Binding-site contacts:
Ligand atom N2 contacts residue ASN85 of chain 1.A at 2.9 Å (h-bond).
Ligand atom C5 contacts residue ASN85 of chain 1.A at 3.7 Å.
Ligand atom O7 contacts residue SER86 of chain 1.A at 3.3 Å (h-bond).
Ligand atom C8 contacts residue ASN80 of chain 1.A at 4.3 Å.
Ligand atom C1 contacts residue ASN85 of chain 1.A at 1.5 Å.
Ligand atom C1 contacts residue ASN80 of chain 1.A at 4.1 Å.
Ligand atom C8 contacts residue PHE79 of chain 1.A at 4.5 Å (hydrophobic).
Ligand atom O7 contacts residue SER87 of chain 1.A at 2.7 Å (h-bond).
Ligand atom O7 contacts residue ASN85 of chain 1.A at 3.3 Å (h-bond).
Ligand atom N2 contacts residue ASN80 of chain 1.A at 4.0 Å.
Ligand atom C7 contacts residue GLU67 of chain 1.A at 4.2 Å.
Ligand atom C8 contacts residue ASN85 of chain 1.A at 4.2 Å.
Ligand atom C8 contacts residue GLU67 of chain 1.A at 3.4 Å.
Ligand atom C7 contacts residue SER87 of chain 1.A at 3.6 Å.
Ligand atom O5 contacts residue ASN85 of chain 1.A at 2.4 Å (h-bond).
Ligand atom C2 contacts residue ASN85 of chain 1.A at 2.5 Å.
Ligand atom C7 contacts residue SER86 of chain 1.A at 4.1 Å.
Ligand atom C8 contacts residue SER87 of chain 1.A at 4.0 Å.
Ligand atom C8 contacts residue VAL78 of chain 1.A at 3.2 Å (hydrophobic).
Ligand atom C8 contacts residue SER86 of chain 1.A at 4.1 Å.
Ligand atom N2 contacts residue GLU67 of chain 1.A at 4.0 Å.
Ligand atom O6 contacts residue TYR83 of chain 1.A at 4.5 Å.
Ligand atom C7 contacts residue ASN85 of chain 1.A at 3.3 Å.
Ligand atom C3 contacts residue ASN85 of chain 1.A at 3.8 Å.
Ligand atom C7 contacts residue VAL78 of chain 1.A at 4.4 Å (hydrophobic).
Ligand atom C4 contacts residue ASN85 of chain 1.A at 4.1 Å.

The small molecule below binds the protein below.
Small molecule (SMILES): CC(=O)N[C@H]1[C@@H](O[C@H]2[C@H](O)[C@@H](NC(C)=O)CO[C@@H]2CO)O[C@H](CO)[C@@H](O)[C@@H]1O

Sequence of chain 1.A:
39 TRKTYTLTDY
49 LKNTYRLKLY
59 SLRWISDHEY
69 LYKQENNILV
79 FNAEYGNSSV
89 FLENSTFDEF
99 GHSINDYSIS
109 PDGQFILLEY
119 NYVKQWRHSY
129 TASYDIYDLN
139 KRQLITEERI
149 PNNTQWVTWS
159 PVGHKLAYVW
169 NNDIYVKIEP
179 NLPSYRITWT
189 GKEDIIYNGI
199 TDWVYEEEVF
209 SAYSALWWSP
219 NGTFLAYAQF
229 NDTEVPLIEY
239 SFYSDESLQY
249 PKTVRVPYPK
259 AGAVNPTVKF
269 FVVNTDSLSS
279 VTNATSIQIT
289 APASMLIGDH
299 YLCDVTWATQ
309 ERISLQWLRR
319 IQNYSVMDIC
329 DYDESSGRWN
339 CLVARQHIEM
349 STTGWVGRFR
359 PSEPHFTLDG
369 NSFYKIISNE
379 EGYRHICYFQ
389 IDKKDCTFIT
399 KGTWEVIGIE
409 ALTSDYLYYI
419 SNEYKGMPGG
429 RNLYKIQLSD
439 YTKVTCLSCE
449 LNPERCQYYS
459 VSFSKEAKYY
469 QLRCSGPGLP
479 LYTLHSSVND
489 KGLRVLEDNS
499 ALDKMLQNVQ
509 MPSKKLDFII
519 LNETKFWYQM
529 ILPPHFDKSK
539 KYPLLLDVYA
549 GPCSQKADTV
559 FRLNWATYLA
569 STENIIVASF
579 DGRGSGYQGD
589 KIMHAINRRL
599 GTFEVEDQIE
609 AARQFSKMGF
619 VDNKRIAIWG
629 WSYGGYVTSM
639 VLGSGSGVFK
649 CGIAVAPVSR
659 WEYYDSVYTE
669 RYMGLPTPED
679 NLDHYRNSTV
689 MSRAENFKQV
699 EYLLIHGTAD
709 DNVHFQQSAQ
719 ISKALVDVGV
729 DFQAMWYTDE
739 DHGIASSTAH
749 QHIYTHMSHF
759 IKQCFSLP